Binding-site contacts:
Ligand atom C3 contacts residue ALA17 of chain 1.A at 3.7 Å (hydrophobic).
Ligand atom C7 contacts residue GLY29 of chain 1.A at 3.8 Å.
Ligand atom C5 contacts residue PHE5 of chain 1.A at 3.9 Å (hydrophobic).
Ligand atom C7 contacts residue PHE5 of chain 1.A at 4.5 Å (hydrophobic).
Ligand atom C1 contacts residue TRP30 of chain 1.A at 4.2 Å (hydrophobic).
Ligand atom O1 contacts residue ASP48 of chain 1.A at 2.6 Å (salt-bridge).
Ligand atom C7 contacts residue HIS47 of chain 1.A at 4.0 Å.
Ligand atom C6 contacts residue CYS44 of chain 1.A at 4.3 Å (hydrophobic).
Ligand atom C4 contacts residue ILE9 of chain 1.A at 4.4 Å (hydrophobic).
Ligand atom C8 contacts residue CYS44 of chain 1.A at 3.4 Å (hydrophobic).
Ligand atom C8 contacts residue ASP48 of chain 1.A at 3.9 Å.
Ligand atom C7 contacts residue TYR27 of chain 1.A at 4.3 Å (hydrophobic).
Ligand atom O1 contacts residue TRP30 of chain 1.A at 4.0 Å.
Ligand atom C8 contacts residue HIS47 of chain 1.A at 3.4 Å.
Ligand atom O1 contacts residue HIS47 of chain 1.A at 3.4 Å (h-bond).
Ligand atom C3 contacts residue GLY6 of chain 1.A at 4.4 Å.
Ligand atom C2 contacts residue TYR21 of chain 1.A at 4.5 Å (hydrophobic).
Ligand atom C8 contacts residue GLY29 of chain 1.A at 4.5 Å.
Ligand atom C4 contacts residue PHE5 of chain 1.A at 4.0 Å (hydrophobic).
Ligand atom O1 contacts residue CYS44 of chain 1.A at 3.1 Å (h-bond).
Ligand atom C5 contacts residue GLY29 of chain 1.A at 4.1 Å.
Ligand atom C1 contacts residue SER22 of chain 1.A at 4.0 Å.
Ligand atom C3 contacts residue PHE5 of chain 1.A at 4.2 Å (hydrophobic).
Ligand atom C6 contacts residue GLY29 of chain 1.A at 4.0 Å.
Ligand atom C4 contacts residue TYR21 of chain 1.A at 4.2 Å (hydrophobic).
Ligand atom C8 contacts residue TYR27 of chain 1.A at 3.9 Å (hydrophobic).
Ligand atom C7 contacts residue TRP30 of chain 1.A at 4.0 Å (hydrophobic).
Ligand atom C3 contacts residue ILE9 of chain 1.A at 4.3 Å (hydrophobic).
Ligand atom C5 contacts residue TRP30 of chain 1.A at 4.4 Å (hydrophobic).
Ligand atom C2 contacts residue ALA17 of chain 1.A at 4.2 Å (hydrophobic).
Ligand atom C6 contacts residue PHE5 of chain 1.A at 3.8 Å (hydrophobic).
Ligand atom C2 contacts residue SER22 of chain 1.A at 4.5 Å.
Ligand atom O1 contacts residue TYR27 of chain 1.A at 4.0 Å.

A small-molecule ligand and the protein it binds are described below.
Small molecule (SMILES): CC(C)CCCCCO

Sequence of chain 1.A:
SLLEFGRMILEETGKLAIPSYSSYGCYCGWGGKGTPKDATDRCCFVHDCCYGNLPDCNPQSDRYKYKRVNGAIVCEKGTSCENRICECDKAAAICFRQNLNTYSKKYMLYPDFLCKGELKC